The small molecule below binds the protein below.
Small molecule (SMILES): CC(=O)N[C@@H]1[C@@H](O)[C@H](O)[C@@H](CO)O[C@H]1O

Binding-site contacts:
Ligand atom C6 contacts residue THR9 of chain 1.G at 3.7 Å.
Ligand atom N2 contacts residue ASN24 of chain 1.G at 4.0 Å.
Ligand atom C7 contacts residue ASN24 of chain 1.G at 3.4 Å.
Ligand atom O5 contacts residue ASN24 of chain 1.G at 3.9 Å.
Ligand atom O5 contacts residue THR9 of chain 1.G at 2.9 Å (h-bond).
Ligand atom C5 contacts residue THR9 of chain 1.G at 3.4 Å.
Ligand atom O6 contacts residue THR9 of chain 1.G at 3.1 Å (h-bond).
Ligand atom C2 contacts residue ASN24 of chain 1.G at 3.9 Å.
Ligand atom O7 contacts residue ASN24 of chain 1.G at 2.5 Å (h-bond).
Ligand atom C1 contacts residue THR9 of chain 1.G at 3.3 Å.
Ligand atom C1 contacts residue ASN24 of chain 1.G at 3.4 Å.

Sequence of chain 1.G:
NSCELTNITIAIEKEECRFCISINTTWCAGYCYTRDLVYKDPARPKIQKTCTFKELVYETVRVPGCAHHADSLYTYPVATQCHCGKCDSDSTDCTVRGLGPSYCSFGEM